Sequence of chain 1.C:
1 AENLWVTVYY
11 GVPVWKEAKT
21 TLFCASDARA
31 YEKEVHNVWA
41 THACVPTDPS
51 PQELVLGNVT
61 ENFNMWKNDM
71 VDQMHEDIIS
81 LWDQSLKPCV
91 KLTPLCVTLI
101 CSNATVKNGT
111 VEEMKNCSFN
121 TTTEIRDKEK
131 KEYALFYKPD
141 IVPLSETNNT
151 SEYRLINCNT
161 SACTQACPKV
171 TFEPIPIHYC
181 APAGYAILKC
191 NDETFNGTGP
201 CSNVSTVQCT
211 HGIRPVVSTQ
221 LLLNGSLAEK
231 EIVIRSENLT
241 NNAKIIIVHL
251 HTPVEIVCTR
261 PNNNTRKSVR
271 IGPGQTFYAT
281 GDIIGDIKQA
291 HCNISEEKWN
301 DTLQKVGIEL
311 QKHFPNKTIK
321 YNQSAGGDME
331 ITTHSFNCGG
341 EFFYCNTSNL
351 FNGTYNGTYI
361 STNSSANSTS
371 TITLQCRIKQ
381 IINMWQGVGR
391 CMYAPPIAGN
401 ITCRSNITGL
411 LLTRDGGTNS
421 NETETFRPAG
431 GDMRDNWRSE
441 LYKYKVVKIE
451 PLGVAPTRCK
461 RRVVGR

Binding-site contacts:
Ligand atom C2 contacts residue SER405 of chain 1.C at 3.4 Å.
Ligand atom C8 contacts residue SER405 of chain 1.C at 3.9 Å.
Ligand atom N2 contacts residue ASN224 of chain 1.C at 3.1 Å (h-bond).
Ligand atom C7 contacts residue SER405 of chain 1.C at 3.8 Å.
Ligand atom C6 contacts residue NAG1 of chain 1.GB at 3.5 Å.
Ligand atom C8 contacts residue VAL216 of chain 1.C at 3.8 Å (hydrophobic).
Ligand atom C1 contacts residue SER405 of chain 1.C at 3.3 Å.
Ligand atom C6 contacts residue GLU173 of chain 1.C at 3.2 Å.
Ligand atom O6 contacts residue NAG1 of chain 1.GB at 2.8 Å (h-bond).
Ligand atom C3 contacts residue ARG404 of chain 1.C at 3.2 Å.
Ligand atom C2 contacts residue ARG404 of chain 1.C at 4.2 Å.
Ligand atom C6 contacts residue GLU173 of chain 1.C at 3.3 Å.
Ligand atom C4 contacts residue ASN224 of chain 1.C at 4.2 Å.
Ligand atom C5 contacts residue NAG1 of chain 1.GB at 3.6 Å.
Ligand atom C5 contacts residue ASN224 of chain 1.C at 3.6 Å.
Ligand atom C8 contacts residue ARG404 of chain 1.C at 3.6 Å.
Ligand atom C7 contacts residue ASN337 of chain 1.C at 4.1 Å.
Ligand atom O7 contacts residue CYS403 of chain 1.C at 3.6 Å.
Ligand atom O7 contacts residue PRO174 of chain 1.C at 3.9 Å.
Ligand atom C5 contacts residue ARG404 of chain 1.C at 3.4 Å.
Ligand atom C3 contacts residue ASN224 of chain 1.C at 3.8 Å.
Ligand atom O4 contacts residue ARG404 of chain 1.C at 3.0 Å (salt-bridge).
Ligand atom O5 contacts residue NAG1 of chain 1.GB at 3.8 Å.
Ligand atom C8 contacts residue ASN337 of chain 1.C at 3.4 Å.
Ligand atom C2 contacts residue ASN224 of chain 1.C at 2.5 Å.
Ligand atom C7 contacts residue ARG404 of chain 1.C at 3.6 Å.
Ligand atom C4 contacts residue ARG404 of chain 1.C at 3.4 Å.
Ligand atom O6 contacts residue GLU173 of chain 1.C at 2.6 Å (salt-bridge).
Ligand atom C1 contacts residue ARG404 of chain 1.C at 4.2 Å.
Ligand atom O7 contacts residue ASN337 of chain 1.C at 4.1 Å.
Ligand atom O6 contacts residue GLU173 of chain 1.C at 2.7 Å (salt-bridge).
Ligand atom C1 contacts residue ASN224 of chain 1.C at 1.4 Å.
Ligand atom O3 contacts residue ARG404 of chain 1.C at 4.2 Å.
Ligand atom N2 contacts residue SER405 of chain 1.C at 2.8 Å (h-bond).
Ligand atom C3 contacts residue SER405 of chain 1.C at 3.5 Å.
Ligand atom O5 contacts residue ASN224 of chain 1.C at 2.3 Å (h-bond).
Ligand atom C8 contacts residue LEU223 of chain 1.C at 4.0 Å (hydrophobic).
Ligand atom C7 contacts residue VAL216 of chain 1.C at 3.9 Å (hydrophobic).
Ligand atom C7 contacts residue ASN224 of chain 1.C at 4.2 Å.
Ligand atom O7 contacts residue ARG404 of chain 1.C at 3.0 Å (salt-bridge).

A small-molecule ligand and the protein it binds are described below.
Small molecule (SMILES): CC(=O)N[C@H]1[C@H](O[C@H]2[C@H](O)[C@@H](NC(C)=O)CO[C@@H]2CO)O[C@H](CO)[C@@H](O[C@@H]2O[C@H](CO[C@H]3O[C@H](CO)[C@@H](O)[C@H](O)[C@@H]3O)[C@@H](O)[C@H](O[C@H]3O[C@H](CO)[C@@H](O)[C@H](O)[C@@H]3O)[C@@H]2O)[C@@H]1O